A small-molecule ligand and the protein it binds are described below.
Small molecule (SMILES): Nc1nc2[nH]nc(CC(=O)O)c(=O)c2c(=O)[nH]1

Binding-site contacts:
Ligand atom C6 contacts residue ARG274 of chain 2.B at 3.7 Å.
Ligand atom C3 contacts residue PHE209 of chain 2.B at 4.1 Å (hydrophobic).
Ligand atom O2 contacts residue PHE209 of chain 2.B at 3.2 Å.
Ligand atom C4 contacts residue MET165 of chain 2.B at 3.6 Å (hydrophobic).
Ligand atom N1 contacts residue MET165 of chain 2.B at 3.5 Å (h-bond).
Ligand atom N3 contacts residue ASN140 of chain 2.B at 4.0 Å.
Ligand atom N5 contacts residue ILE163 of chain 2.B at 3.7 Å.
Ligand atom C2 contacts residue ARG274 of chain 2.B at 3.5 Å.
Ligand atom C4 contacts residue ASP204 of chain 2.B at 3.8 Å.
Ligand atom O1 contacts residue LYS240 of chain 2.B at 3.9 Å.
Ligand atom C6 contacts residue PHE209 of chain 2.B at 3.6 Å (hydrophobic).
Ligand atom O1 contacts residue PHE209 of chain 2.B at 4.0 Å.
Ligand atom C1 contacts residue ASN140 of chain 2.B at 3.7 Å.
Ligand atom N5 contacts residue ASP204 of chain 2.B at 2.9 Å (salt-bridge).
Ligand atom O1 contacts residue ASP204 of chain 2.B at 4.0 Å.
Ligand atom N2 contacts residue ARG274 of chain 2.B at 3.7 Å.
Ligand atom C1 contacts residue ASP204 of chain 2.B at 3.2 Å.
Ligand atom O3 contacts residue LYS240 of chain 2.B at 3.5 Å (salt-bridge).
Ligand atom C1 contacts residue ARG274 of chain 2.B at 4.0 Å.
Ligand atom C3 contacts residue ARG274 of chain 2.B at 3.7 Å.
Ligand atom N5 contacts residue LEU234 of chain 2.B at 3.7 Å.
Ligand atom N3 contacts residue ILE142 of chain 2.B at 3.4 Å.
Ligand atom C5 contacts residue ARG274 of chain 2.B at 3.8 Å.
Ligand atom C2 contacts residue ASN140 of chain 2.B at 3.9 Å.
Ligand atom N4 contacts residue ASP121 of chain 2.B at 3.3 Å (salt-bridge).
Ligand atom O1 contacts residue GLY236 of chain 2.B at 3.2 Å (h-bond).
Ligand atom C2 contacts residue ILE142 of chain 2.B at 3.6 Å (hydrophobic).
Ligand atom N2 contacts residue ASN140 of chain 2.B at 3.0 Å (h-bond).
Ligand atom O4 contacts residue ARG274 of chain 2.B at 3.5 Å (salt-bridge).
Ligand atom O2 contacts residue LYS240 of chain 2.B at 2.6 Å (salt-bridge).
Ligand atom N2 contacts residue ILE142 of chain 2.B at 3.7 Å.
Ligand atom C1 contacts residue MET165 of chain 2.B at 4.0 Å (hydrophobic).
Ligand atom C5 contacts residue PHE209 of chain 2.B at 3.9 Å (hydrophobic).
Ligand atom C6 contacts residue LYS240 of chain 2.B at 3.8 Å.
Ligand atom N3 contacts residue ASP121 of chain 2.B at 3.0 Å (salt-bridge).
Ligand atom N1 contacts residue ASP204 of chain 2.B at 2.6 Å (salt-bridge).
Ligand atom O1 contacts residue MET165 of chain 2.B at 3.9 Å.
Ligand atom N4 contacts residue ARG274 of chain 2.B at 3.2 Å (salt-bridge).
Ligand atom N3 contacts residue ARG274 of chain 2.B at 3.2 Å (salt-bridge).
Ligand atom N5 contacts residue ASN140 of chain 2.B at 2.8 Å (h-bond).

Sequence of chain 2.B:
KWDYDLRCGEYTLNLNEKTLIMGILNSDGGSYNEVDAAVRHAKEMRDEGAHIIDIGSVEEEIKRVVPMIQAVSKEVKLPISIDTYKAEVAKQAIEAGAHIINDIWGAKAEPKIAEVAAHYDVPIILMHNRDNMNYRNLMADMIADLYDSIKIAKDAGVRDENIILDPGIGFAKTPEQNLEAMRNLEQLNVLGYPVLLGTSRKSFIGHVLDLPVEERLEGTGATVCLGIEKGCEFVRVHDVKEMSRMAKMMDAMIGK